The small molecule below binds the protein below.
Small molecule (SMILES): O=P(O)(O)OC[C@H]1O[C@H](O)[C@H](O)[C@@H](O)[C@@H]1O

Binding-site contacts:
Ligand atom O1 contacts residue GLU385 of chain 1.B at 3.5 Å (salt-bridge).
Ligand atom O1P contacts residue THR384 of chain 1.B at 3.3 Å (h-bond).
Ligand atom O3 contacts residue GLY461 of chain 1.B at 2.9 Å.
Ligand atom C5 contacts residue ALA466 of chain 1.B at 3.6 Å (hydrophobic).
Ligand atom O3 contacts residue SER463 of chain 1.B at 2.5 Å (h-bond).
Ligand atom C6 contacts residue GLY468 of chain 1.B at 3.8 Å.
Ligand atom O2P contacts residue PHE388 of chain 1.B at 3.8 Å.
Ligand atom O2P contacts residue THR389 of chain 1.B at 2.8 Å (h-bond).
Ligand atom O2 contacts residue LEU383 of chain 1.B at 3.9 Å.
Ligand atom O5 contacts residue GLU385 of chain 1.B at 3.5 Å (salt-bridge).
Ligand atom C1 contacts residue LEU383 of chain 1.B at 3.2 Å (hydrophobic).
Ligand atom O2 contacts residue TYR464 of chain 1.B at 3.3 Å.
Ligand atom O1P contacts residue PHE388 of chain 1.B at 3.9 Å.
Ligand atom P contacts residue GLU385 of chain 1.B at 3.9 Å.
Ligand atom O3P contacts residue THR389 of chain 1.B at 3.8 Å.
Ligand atom O1P contacts residue GLU385 of chain 1.B at 3.5 Å (salt-bridge).
Ligand atom O5 contacts residue LEU383 of chain 1.B at 3.1 Å (h-bond).
Ligand atom C6 contacts residue THR470 of chain 1.B at 3.6 Å.
Ligand atom O5 contacts residue THR384 of chain 1.B at 3.5 Å.
Ligand atom O3P contacts residue GLY468 of chain 1.B at 3.2 Å (h-bond).
Ligand atom C2 contacts residue GLY461 of chain 1.B at 3.5 Å.
Ligand atom O6 contacts residue THR384 of chain 1.B at 3.6 Å (h-bond).
Ligand atom P contacts residue THR389 of chain 1.B at 3.8 Å.
Ligand atom P contacts residue THR384 of chain 1.B at 3.3 Å.
Ligand atom O4 contacts residue THR470 of chain 1.B at 3.8 Å.
Ligand atom C1 contacts residue THR384 of chain 1.B at 3.9 Å.
Ligand atom O4 contacts residue GLY469 of chain 1.B at 3.3 Å (h-bond).
Ligand atom C2 contacts residue LEU383 of chain 1.B at 3.7 Å (hydrophobic).
Ligand atom O2 contacts residue SER463 of chain 1.B at 3.7 Å.
Ligand atom O3 contacts residue ASP462 of chain 1.B at 3.6 Å.
Ligand atom O1P contacts residue GLY387 of chain 1.B at 3.6 Å.
Ligand atom C3 contacts residue GLY461 of chain 1.B at 3.6 Å.
Ligand atom O2 contacts residue LYS460 of chain 1.B at 3.9 Å.
Ligand atom C3 contacts residue SER463 of chain 1.B at 3.3 Å.
Ligand atom O4 contacts residue ALA466 of chain 1.B at 3.1 Å (h-bond).
Ligand atom O1P contacts residue SER386 of chain 1.B at 2.7 Å (h-bond).
Ligand atom O2P contacts residue THR384 of chain 1.B at 2.6 Å (h-bond).
Ligand atom O2 contacts residue GLY461 of chain 1.B at 3.8 Å.
Ligand atom C4 contacts residue ALA466 of chain 1.B at 3.8 Å (hydrophobic).
Ligand atom O6 contacts residue GLU385 of chain 1.B at 3.1 Å (salt-bridge).

Sequence of chain 1.B:
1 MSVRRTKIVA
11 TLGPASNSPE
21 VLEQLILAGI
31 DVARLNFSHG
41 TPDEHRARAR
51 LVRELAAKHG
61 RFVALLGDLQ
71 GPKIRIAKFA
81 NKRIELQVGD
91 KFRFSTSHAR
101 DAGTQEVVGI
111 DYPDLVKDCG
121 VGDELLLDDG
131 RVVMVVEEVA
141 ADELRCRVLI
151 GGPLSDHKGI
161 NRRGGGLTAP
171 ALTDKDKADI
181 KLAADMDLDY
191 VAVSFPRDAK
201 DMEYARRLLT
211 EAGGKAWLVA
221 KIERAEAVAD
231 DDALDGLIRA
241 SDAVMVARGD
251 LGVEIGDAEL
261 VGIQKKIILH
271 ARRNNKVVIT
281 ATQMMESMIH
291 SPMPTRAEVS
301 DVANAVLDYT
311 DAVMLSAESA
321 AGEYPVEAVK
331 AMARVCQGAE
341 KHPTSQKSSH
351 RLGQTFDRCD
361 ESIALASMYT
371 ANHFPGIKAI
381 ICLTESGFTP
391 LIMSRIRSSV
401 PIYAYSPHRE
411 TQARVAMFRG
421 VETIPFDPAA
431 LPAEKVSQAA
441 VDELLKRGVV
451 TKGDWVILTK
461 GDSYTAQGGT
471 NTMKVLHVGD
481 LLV